Sequence of chain 1.A:
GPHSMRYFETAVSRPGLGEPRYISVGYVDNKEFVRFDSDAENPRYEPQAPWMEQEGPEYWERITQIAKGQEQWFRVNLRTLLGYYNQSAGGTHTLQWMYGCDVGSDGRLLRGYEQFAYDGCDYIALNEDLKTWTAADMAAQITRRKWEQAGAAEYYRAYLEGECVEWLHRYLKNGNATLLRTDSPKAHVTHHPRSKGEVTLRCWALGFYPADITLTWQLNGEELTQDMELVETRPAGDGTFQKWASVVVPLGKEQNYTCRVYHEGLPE

This protein binds this small molecule.
Small molecule (SMILES): CC[C@H](C)[C@H](NC(=O)[C@H](CC(N)=O)NC(=O)[C@@H](NC(=O)[C@H](CC(N)=O)NC(=O)[C@@H]1CCCN1C(=O)[C@@H](N)Cc1ccc(O)cc1)C(C)C)[C@H](O)N[C@@H](CC1=NC=NC1)C(=O)N[C@@H](CC(N)=O)C(=O)N[C@@H](Cc1ccccc1)C(=O)O

Binding-site contacts:
Ligand atom CD1 contacts residue TYR59 of chain 1.A at 3.1 Å (hydrophobic).
Ligand atom CA contacts residue TYR99 of chain 1.A at 2.9 Å (hydrophobic).
Ligand atom CB contacts residue THR80 of chain 1.A at 3.4 Å.
Ligand atom O contacts residue TYR84 of chain 1.A at 2.5 Å (h-bond).
Ligand atom CE1 contacts residue TYR123 of chain 1.A at 2.9 Å (hydrophobic).
Ligand atom C contacts residue TYR84 of chain 1.A at 3.1 Å (hydrophobic).
Ligand atom CB contacts residue TYR99 of chain 1.A at 2.9 Å (hydrophobic).
Ligand atom CD2 contacts residue GLU163 of chain 1.A at 3.4 Å.
Ligand atom C contacts residue TYR155 of chain 1.A at 3.1 Å (hydrophobic).
Ligand atom O contacts residue TYR155 of chain 1.A at 2.5 Å (h-bond).
Ligand atom C contacts residue TRP73 of chain 1.A at 3.0 Å (hydrophobic).
Ligand atom O contacts residue GLN70 of chain 1.A at 3.2 Å (h-bond).
Ligand atom O contacts residue TRP147 of chain 1.A at 3.0 Å (h-bond).
Ligand atom OXT contacts residue THR143 of chain 1.A at 2.6 Å (h-bond).
Ligand atom CE1 contacts residue TRP167 of chain 1.A at 3.4 Å (hydrophobic).
Ligand atom N contacts residue TYR7 of chain 1.A at 3.0 Å (h-bond).
Ligand atom N contacts residue ASN77 of chain 1.A at 3.0 Å (h-bond).
Ligand atom CB contacts residue ASN77 of chain 1.A at 3.2 Å.
Ligand atom CB contacts residue GLN70 of chain 1.A at 3.2 Å.
Ligand atom CE1 contacts residue TYR59 of chain 1.A at 3.3 Å (hydrophobic).
Ligand atom N contacts residue TYR99 of chain 1.A at 3.0 Å (h-bond).
Ligand atom OD1 contacts residue GLN70 of chain 1.A at 2.6 Å (h-bond).
Ligand atom CD1 contacts residue THR143 of chain 1.A at 3.3 Å.
Ligand atom CB contacts residue TYR155 of chain 1.A at 3.4 Å (hydrophobic).
Ligand atom CG2 contacts residue ILE66 of chain 1.A at 3.2 Å (hydrophobic).
Ligand atom CD contacts residue ILE63 of chain 1.A at 3.1 Å (hydrophobic).
Ligand atom N contacts residue TRP73 of chain 1.A at 3.4 Å.
Ligand atom N contacts residue TYR171 of chain 1.A at 2.9 Å (h-bond).
Ligand atom ND2 contacts residue ASN77 of chain 1.A at 3.1 Å (h-bond).
Ligand atom O contacts residue TYR159 of chain 1.A at 2.3 Å (h-bond).
Ligand atom CG2 contacts residue TYR155 of chain 1.A at 3.1 Å (hydrophobic).
Ligand atom CE1 contacts residue GLY151 of chain 1.A at 3.2 Å.
Ligand atom OH contacts residue ARG62 of chain 1.A at 3.2 Å.
Ligand atom O contacts residue TRP73 of chain 1.A at 2.6 Å.
Ligand atom O contacts residue TRP147 of chain 1.A at 3.4 Å (h-bond).
Ligand atom CD1 contacts residue TRP167 of chain 1.A at 3.3 Å (hydrophobic).
Ligand atom O contacts residue TRP73 of chain 1.A at 3.2 Å.
Ligand atom CG contacts residue GLN70 of chain 1.A at 2.9 Å.
Ligand atom CG contacts residue ILE66 of chain 1.A at 3.1 Å (hydrophobic).
Ligand atom CD1 contacts residue TYR123 of chain 1.A at 3.4 Å (hydrophobic).